The small molecule below binds the protein below.
Small molecule (SMILES): CC(=O)N[C@@H]1[C@@H](O)[C@H](O)[C@@H](CO)O[C@H]1O

Sequence of chain 1.A:
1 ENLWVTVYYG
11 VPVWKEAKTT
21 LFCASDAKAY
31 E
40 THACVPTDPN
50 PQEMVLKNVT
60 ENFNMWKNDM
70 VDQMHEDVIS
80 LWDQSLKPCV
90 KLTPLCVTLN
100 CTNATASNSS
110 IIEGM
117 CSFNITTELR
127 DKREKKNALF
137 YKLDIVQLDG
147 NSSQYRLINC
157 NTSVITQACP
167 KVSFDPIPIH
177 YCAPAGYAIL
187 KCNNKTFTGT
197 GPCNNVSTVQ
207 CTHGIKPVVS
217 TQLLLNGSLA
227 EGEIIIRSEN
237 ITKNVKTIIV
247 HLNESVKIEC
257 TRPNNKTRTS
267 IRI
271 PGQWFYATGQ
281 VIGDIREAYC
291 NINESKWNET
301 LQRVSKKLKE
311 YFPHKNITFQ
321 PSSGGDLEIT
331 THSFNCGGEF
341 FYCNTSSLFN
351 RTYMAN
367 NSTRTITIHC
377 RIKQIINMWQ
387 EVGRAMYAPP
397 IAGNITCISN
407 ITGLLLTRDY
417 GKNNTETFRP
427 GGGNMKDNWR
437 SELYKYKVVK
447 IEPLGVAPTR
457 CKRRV

Binding-site contacts:
Ligand atom C1 contacts residue ASN190 of chain 1.A at 1.4 Å.
Ligand atom O5 contacts residue ASN200 of chain 1.A at 4.4 Å.
Ligand atom O5 contacts residue THR192 of chain 1.A at 3.8 Å.
Ligand atom C8 contacts residue ASN190 of chain 1.A at 3.8 Å.
Ligand atom C7 contacts residue ASN190 of chain 1.A at 3.6 Å.
Ligand atom N2 contacts residue THR192 of chain 1.A at 4.3 Å.
Ligand atom C4 contacts residue THR192 of chain 1.A at 4.4 Å.
Ligand atom C2 contacts residue THR192 of chain 1.A at 4.0 Å.
Ligand atom C5 contacts residue ASN190 of chain 1.A at 3.7 Å.
Ligand atom O5 contacts residue ASN190 of chain 1.A at 2.4 Å (h-bond).
Ligand atom C3 contacts residue THR192 of chain 1.A at 3.9 Å.
Ligand atom C1 contacts residue ASN200 of chain 1.A at 4.3 Å.
Ligand atom C4 contacts residue ASN190 of chain 1.A at 4.3 Å.
Ligand atom N2 contacts residue ASN190 of chain 1.A at 2.7 Å (h-bond).
Ligand atom C3 contacts residue ASN190 of chain 1.A at 3.9 Å.
Ligand atom O7 contacts residue ASN200 of chain 1.A at 4.2 Å.
Ligand atom C2 contacts residue ASN200 of chain 1.A at 4.1 Å.
Ligand atom C1 contacts residue THR192 of chain 1.A at 3.3 Å.
Ligand atom C5 contacts residue THR192 of chain 1.A at 3.7 Å.
Ligand atom C2 contacts residue ASN190 of chain 1.A at 2.6 Å.